This small molecule binds to this protein.
Small molecule (SMILES): CC(=O)N[C@H]1[C@H](O[C@H]2[C@H](O)[C@@H](NC(C)=O)CO[C@@H]2CO)O[C@H](CO)[C@@H](O[C@@H]2O[C@H](CO)[C@@H](O)[C@H](O)[C@@H]2O)[C@@H]1O

Binding-site contacts:
Ligand atom C5 contacts residue SER80 of chain 40.E at 4.0 Å.
Ligand atom C7 contacts residue TYR23 of chain 40.E at 4.0 Å (hydrophobic).
Ligand atom O5 contacts residue ASN78 of chain 40.E at 2.2 Å (h-bond).
Ligand atom O6 contacts residue ALA69 of chain 40.E at 4.0 Å.
Ligand atom C2 contacts residue ASN78 of chain 40.E at 2.7 Å.
Ligand atom C1 contacts residue SER80 of chain 40.E at 3.8 Å.
Ligand atom C4 contacts residue ASN78 of chain 40.E at 4.2 Å.
Ligand atom C3 contacts residue ASN78 of chain 40.E at 4.0 Å.
Ligand atom O7 contacts residue ASN78 of chain 40.E at 4.0 Å.
Ligand atom C7 contacts residue ASN78 of chain 40.E at 3.9 Å.
Ligand atom O6 contacts residue VAL68 of chain 40.E at 3.8 Å.
Ligand atom C5 contacts residue ALA69 of chain 40.E at 4.4 Å (hydrophobic).
Ligand atom C1 contacts residue ALA69 of chain 40.E at 4.3 Å (hydrophobic).
Ligand atom O7 contacts residue TYR23 of chain 40.E at 4.2 Å.
Ligand atom C6 contacts residue ASN78 of chain 40.E at 4.5 Å.
Ligand atom O5 contacts residue ALA69 of chain 40.E at 3.5 Å.
Ligand atom N2 contacts residue ASN78 of chain 40.E at 3.2 Å (h-bond).
Ligand atom C5 contacts residue ASN78 of chain 40.E at 3.5 Å.
Ligand atom C6 contacts residue ALA69 of chain 40.E at 4.1 Å (hydrophobic).
Ligand atom C6 contacts residue VAL68 of chain 40.E at 3.1 Å (hydrophobic).
Ligand atom C1 contacts residue ASN78 of chain 40.E at 1.4 Å.
Ligand atom O5 contacts residue SER80 of chain 40.E at 4.1 Å.
Ligand atom C5 contacts residue VAL68 of chain 40.E at 4.4 Å (hydrophobic).
Ligand atom C8 contacts residue TYR23 of chain 40.E at 3.3 Å (hydrophobic).

Sequence of chain 40.E:
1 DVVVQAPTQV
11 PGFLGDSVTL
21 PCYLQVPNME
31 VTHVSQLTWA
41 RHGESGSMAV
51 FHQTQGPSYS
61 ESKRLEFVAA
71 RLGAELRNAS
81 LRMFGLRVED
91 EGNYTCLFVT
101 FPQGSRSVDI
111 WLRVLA